The protein below binds the small molecule below.
Small molecule (SMILES): CC(=O)N[C@@H]1[C@@H](O)[C@H](O)[C@@H](CO)O[C@H]1O

Sequence of chain 1.A:
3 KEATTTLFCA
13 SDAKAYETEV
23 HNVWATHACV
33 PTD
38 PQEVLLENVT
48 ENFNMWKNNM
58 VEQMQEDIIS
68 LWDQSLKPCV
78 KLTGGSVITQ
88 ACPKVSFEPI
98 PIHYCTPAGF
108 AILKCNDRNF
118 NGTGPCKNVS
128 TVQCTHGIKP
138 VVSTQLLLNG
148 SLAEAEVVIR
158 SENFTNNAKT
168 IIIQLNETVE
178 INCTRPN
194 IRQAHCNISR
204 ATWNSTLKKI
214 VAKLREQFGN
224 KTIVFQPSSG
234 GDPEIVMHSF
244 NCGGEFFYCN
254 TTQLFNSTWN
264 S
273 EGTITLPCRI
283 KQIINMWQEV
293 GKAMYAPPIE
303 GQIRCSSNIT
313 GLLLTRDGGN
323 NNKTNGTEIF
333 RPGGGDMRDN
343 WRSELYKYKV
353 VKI

Binding-site contacts:
Ligand atom O5 contacts residue ASN310 of chain 1.A at 2.4 Å (h-bond).
Ligand atom C1 contacts residue ASN310 of chain 1.A at 1.4 Å.
Ligand atom C7 contacts residue ASN310 of chain 1.A at 3.2 Å.
Ligand atom C8 contacts residue ASN310 of chain 1.A at 3.4 Å.
Ligand atom C3 contacts residue ASN310 of chain 1.A at 3.7 Å.
Ligand atom O7 contacts residue GLY147 of chain 1.A at 2.8 Å (h-bond).
Ligand atom C4 contacts residue ASN310 of chain 1.A at 4.2 Å.
Ligand atom C8 contacts residue THR312 of chain 1.A at 4.2 Å.
Ligand atom C7 contacts residue GLY147 of chain 1.A at 3.7 Å.
Ligand atom O7 contacts residue ASN310 of chain 1.A at 4.1 Å.
Ligand atom N2 contacts residue ASN310 of chain 1.A at 2.7 Å (h-bond).
Ligand atom C8 contacts residue GLY147 of chain 1.A at 4.0 Å.
Ligand atom O6 contacts residue GLU177 of chain 1.A at 4.3 Å.
Ligand atom C8 contacts residue THR175 of chain 1.A at 3.6 Å.
Ligand atom C8 contacts residue LEU149 of chain 1.A at 4.5 Å (hydrophobic).
Ligand atom C2 contacts residue ASN310 of chain 1.A at 2.4 Å.
Ligand atom O6 contacts residue ASN310 of chain 1.A at 4.2 Å.
Ligand atom O7 contacts residue ASN146 of chain 1.A at 4.2 Å.
Ligand atom C5 contacts residue ASN310 of chain 1.A at 3.7 Å.